Binding-site contacts:
Ligand atom C17 contacts residue THR41 of chain 2.A at 3.7 Å.
Ligand atom C15 contacts residue ALA44 of chain 2.A at 3.6 Å (hydrophobic).
Ligand atom C27 contacts residue MET115 of chain 2.A at 3.8 Å (hydrophobic).
Ligand atom C1 contacts residue GLU47 of chain 2.A at 3.0 Å.
Ligand atom C17 contacts residue MET37 of chain 2.A at 3.6 Å (hydrophobic).
Ligand atom C14 contacts residue ALA44 of chain 2.A at 4.0 Å (hydrophobic).
Ligand atom C27 contacts residue ILE118 of chain 2.A at 3.7 Å (hydrophobic).
Ligand atom C16 contacts residue ALA44 of chain 2.A at 4.0 Å (hydrophobic).
Ligand atom C3 contacts residue LEU40 of chain 2.A at 3.9 Å (hydrophobic).
Ligand atom O8 contacts residue ARG88 of chain 2.A at 3.2 Å (salt-bridge).
Ligand atom O22 contacts residue VAL228 of chain 2.A at 3.2 Å (h-bond).
Ligand atom C9 contacts residue MET82 of chain 2.A at 3.6 Å (hydrophobic).
Ligand atom O22 contacts residue ASN226 of chain 2.A at 3.7 Å.
Ligand atom C21 contacts residue VAL227 of chain 2.A at 3.9 Å (hydrophobic).
Ligand atom C26 contacts residue LEU219 of chain 2.A at 3.8 Å (hydrophobic).
Ligand atom C2 contacts residue PHE98 of chain 2.A at 3.9 Å (hydrophobic).
Ligand atom C21 contacts residue ASP45 of chain 2.A at 3.8 Å.
Ligand atom O22 contacts residue THR41 of chain 2.A at 3.7 Å.
Ligand atom C14 contacts residue LEU78 of chain 2.A at 4.0 Å (hydrophobic).
Ligand atom O22 contacts residue VAL227 of chain 2.A at 3.0 Å.
Ligand atom C19 contacts residue THR41 of chain 2.A at 3.9 Å.
Ligand atom C21 contacts residue THR41 of chain 2.A at 4.0 Å.
Ligand atom C3 contacts residue PHE98 of chain 2.A at 3.9 Å (hydrophobic).
Ligand atom C4 contacts residue PHE98 of chain 2.A at 3.9 Å (hydrophobic).
Ligand atom C26 contacts residue LEU78 of chain 2.A at 4.0 Å (hydrophobic).
Ligand atom O8 contacts residue GLU47 of chain 2.A at 2.8 Å (salt-bridge).
Ligand atom C16 contacts residue LEU219 of chain 2.A at 3.9 Å (hydrophobic).
Ligand atom O23 contacts residue VAL228 of chain 2.A at 3.2 Å (h-bond).
Ligand atom C1 contacts residue ALA44 of chain 2.A at 3.7 Å (hydrophobic).
Ligand atom O23 contacts residue ASP45 of chain 2.A at 3.2 Å (salt-bridge).
Ligand atom C1 contacts residue LEU40 of chain 2.A at 3.8 Å (hydrophobic).
Ligand atom C21 contacts residue VAL228 of chain 2.A at 3.4 Å (hydrophobic).
Ligand atom C18 contacts residue LEU40 of chain 2.A at 3.8 Å (hydrophobic).
Ligand atom C7 contacts residue GLU47 of chain 2.A at 3.5 Å.
Ligand atom C26 contacts residue GLY215 of chain 2.A at 3.8 Å.
Ligand atom C19 contacts residue LEU219 of chain 2.A at 3.7 Å (hydrophobic).
Ligand atom O8 contacts residue LEU81 of chain 2.A at 3.7 Å.
Ligand atom C6 contacts residue LEU81 of chain 2.A at 3.8 Å (hydrophobic).
Ligand atom C2 contacts residue GLU47 of chain 2.A at 3.6 Å.
Ligand atom C1 contacts residue LEU43 of chain 2.A at 3.5 Å (hydrophobic).

This small molecule binds to this protein.
Small molecule (SMILES): Cc1cc2c(cc1O)CCN(CC(C)C)[C@@H]2c1ccc(/C=C/C(=O)O)cc1

Sequence of chain 2.A:
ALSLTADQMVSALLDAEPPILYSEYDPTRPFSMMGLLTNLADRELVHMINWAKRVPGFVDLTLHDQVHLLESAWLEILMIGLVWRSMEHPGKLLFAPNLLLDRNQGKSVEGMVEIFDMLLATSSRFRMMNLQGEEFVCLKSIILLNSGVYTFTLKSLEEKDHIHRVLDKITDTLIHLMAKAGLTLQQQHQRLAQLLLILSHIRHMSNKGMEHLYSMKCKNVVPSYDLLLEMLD